Sequence of chain 1.A:
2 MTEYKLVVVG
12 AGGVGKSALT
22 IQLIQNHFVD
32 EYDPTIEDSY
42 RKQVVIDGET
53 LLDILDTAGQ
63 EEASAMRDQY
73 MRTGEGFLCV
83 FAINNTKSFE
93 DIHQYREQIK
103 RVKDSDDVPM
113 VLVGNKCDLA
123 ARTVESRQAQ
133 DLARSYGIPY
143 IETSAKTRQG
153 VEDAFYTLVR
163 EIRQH

Binding-site contacts:
Ligand atom N7 contacts residue ASN117 of chain 1.A at 3.2 Å (h-bond).
Ligand atom O2G contacts residue PRO35 of chain 1.A at 3.4 Å.
Ligand atom O1G contacts residue MG1 of chain 1.E at 2.1 Å.
Ligand atom C3' contacts residue GLU32 of chain 1.A at 3.4 Å.
Ligand atom N3B contacts residue MG1 of chain 1.E at 3.3 Å.
Ligand atom O6 contacts residue ASN117 of chain 1.A at 3.3 Å (h-bond).
Ligand atom O3G contacts residue GLY61 of chain 1.A at 2.9 Å (h-bond).
Ligand atom O3A contacts residue GLY14 of chain 1.A at 3.6 Å.
Ligand atom O6 contacts residue SER146 of chain 1.A at 3.5 Å.
Ligand atom O3A contacts residue GLY16 of chain 1.A at 3.2 Å (h-bond).
Ligand atom O1B contacts residue LYS17 of chain 1.A at 3.5 Å (salt-bridge).
Ligand atom O2B contacts residue GLY16 of chain 1.A at 3.0 Å (h-bond).
Ligand atom O2' contacts residue VAL30 of chain 1.A at 2.7 Å (h-bond).
Ligand atom O1A contacts residue ALA19 of chain 1.A at 2.8 Å (h-bond).
Ligand atom O3' contacts residue ASP31 of chain 1.A at 2.8 Å (salt-bridge).
Ligand atom O2' contacts residue ASP31 of chain 1.A at 3.1 Å (salt-bridge).
Ligand atom N2 contacts residue ASP120 of chain 1.A at 2.8 Å (salt-bridge).
Ligand atom O6 contacts residue ALA147 of chain 1.A at 2.8 Å (h-bond).
Ligand atom O2' contacts residue PHE29 of chain 1.A at 3.3 Å.
Ligand atom C8 contacts residue ALA19 of chain 1.A at 3.5 Å (hydrophobic).
Ligand atom O1B contacts residue MG1 of chain 1.E at 2.1 Å.
Ligand atom O2B contacts residue GLY14 of chain 1.A at 3.4 Å (h-bond).
Ligand atom O2B contacts residue VAL15 of chain 1.A at 3.2 Å (h-bond).
Ligand atom O1A contacts residue GLY16 of chain 1.A at 3.4 Å.
Ligand atom O3G contacts residue LYS17 of chain 1.A at 2.7 Å (salt-bridge).
Ligand atom C6 contacts residue ASP120 of chain 1.A at 3.6 Å.
Ligand atom O3G contacts residue GLY13 of chain 1.A at 3.4 Å.
Ligand atom O6 contacts residue ASP120 of chain 1.A at 3.4 Å (salt-bridge).
Ligand atom N3B contacts residue GLY14 of chain 1.A at 3.1 Å (h-bond).
Ligand atom O1B contacts residue SER18 of chain 1.A at 3.0 Å (h-bond).
Ligand atom O1G contacts residue THR36 of chain 1.A at 2.8 Å (h-bond).
Ligand atom O1A contacts residue SER18 of chain 1.A at 3.4 Å (h-bond).
Ligand atom PG contacts residue MG1 of chain 1.E at 3.2 Å.
Ligand atom PB contacts residue MG1 of chain 1.E at 3.2 Å.
Ligand atom N1 contacts residue ASP120 of chain 1.A at 2.8 Å (salt-bridge).
Ligand atom O2B contacts residue LYS17 of chain 1.A at 2.9 Å (salt-bridge).
Ligand atom O2G contacts residue GLN62 of chain 1.A at 2.8 Å (h-bond).
Ligand atom O4' contacts residue LYS118 of chain 1.A at 3.3 Å (salt-bridge).
Ligand atom O6 contacts residue LYS118 of chain 1.A at 3.4 Å.
Ligand atom C2' contacts residue VAL30 of chain 1.A at 3.5 Å (hydrophobic).

The protein below binds the small molecule below.
Small molecule (SMILES): Nc1nc2c(ncn2[C@@H]2O[C@H](CO[P](=O)(O)O[P](=O)(O)NP(=O)(O)O)[C@@H](O)[C@H]2O)c(=O)[nH]1